Binding-site contacts:
Ligand atom CG contacts residue TYR71 of chain 1.B at 3.8 Å (hydrophobic).
Ligand atom OD2 contacts residue ARG68 of chain 1.B at 2.4 Å (salt-bridge).
Ligand atom O contacts residue THR69 of chain 1.B at 3.0 Å.
Ligand atom CG1 contacts residue GLN24 of chain 1.B at 3.0 Å.
Ligand atom CD1 contacts residue LEU60 of chain 1.B at 3.6 Å (hydrophobic).
Ligand atom CB contacts residue THR69 of chain 1.B at 3.8 Å.
Ligand atom CD contacts residue TYR71 of chain 1.B at 3.4 Å (hydrophobic).
Ligand atom CD contacts residue TYR71 of chain 1.B at 3.8 Å (hydrophobic).
Ligand atom CB contacts residue ARG68 of chain 1.B at 4.0 Å.
Ligand atom CZ contacts residue LEU26 of chain 1.B at 3.9 Å (hydrophobic).
Ligand atom OE1 contacts residue GLN24 of chain 1.B at 3.1 Å (h-bond).
Ligand atom C contacts residue THR69 of chain 1.B at 3.7 Å.
Ligand atom CG contacts residue THR69 of chain 1.B at 3.7 Å.
Ligand atom N contacts residue THR69 of chain 1.B at 3.0 Å (h-bond).
Ligand atom OE2 contacts residue TYR71 of chain 1.B at 3.5 Å.
Ligand atom CA contacts residue THR69 of chain 1.B at 4.0 Å.
Ligand atom N contacts residue GLN24 of chain 1.B at 3.7 Å.
Ligand atom O contacts residue GLN24 of chain 1.B at 4.0 Å.
Ligand atom CA contacts residue THR69 of chain 1.B at 3.4 Å.
Ligand atom O contacts residue TYR71 of chain 1.B at 4.0 Å.
Ligand atom CE2 contacts residue LEU26 of chain 1.B at 4.0 Å (hydrophobic).
Ligand atom CB contacts residue THR69 of chain 1.B at 3.8 Å.
Ligand atom OE1 contacts residue ARG70 of chain 1.B at 3.0 Å.
Ligand atom CD1 contacts residue GLN24 of chain 1.B at 3.5 Å.
Ligand atom CD contacts residue ARG70 of chain 1.B at 4.0 Å.
Ligand atom CD1 contacts residue PHE19 of chain 1.B at 3.8 Å (hydrophobic).
Ligand atom CD2 contacts residue THR69 of chain 1.B at 3.9 Å.
Ligand atom CD2 contacts residue PHE19 of chain 1.B at 3.6 Å (hydrophobic).
Ligand atom CG contacts residue PHE19 of chain 1.B at 4.0 Å (hydrophobic).
Ligand atom CG2 contacts residue ILE78 of chain 1.B at 3.8 Å (hydrophobic).
Ligand atom CB contacts residue TYR71 of chain 1.B at 3.8 Å (hydrophobic).
Ligand atom CG contacts residue ARG68 of chain 1.B at 3.5 Å.
Ligand atom OE1 contacts residue TYR71 of chain 1.B at 3.5 Å (h-bond).
Ligand atom CG2 contacts residue ARG62 of chain 1.B at 3.9 Å.
Ligand atom CG contacts residue TYR71 of chain 1.B at 3.7 Å (hydrophobic).
Ligand atom CB contacts residue ARG70 of chain 1.B at 3.8 Å.
Ligand atom OD2 contacts residue THR69 of chain 1.B at 3.1 Å.
Ligand atom C contacts residue THR69 of chain 1.B at 3.9 Å.
Ligand atom CB contacts residue ILE78 of chain 1.B at 3.9 Å (hydrophobic).
Ligand atom N contacts residue GLN24 of chain 1.B at 3.9 Å.

Sequence of chain 1.B:
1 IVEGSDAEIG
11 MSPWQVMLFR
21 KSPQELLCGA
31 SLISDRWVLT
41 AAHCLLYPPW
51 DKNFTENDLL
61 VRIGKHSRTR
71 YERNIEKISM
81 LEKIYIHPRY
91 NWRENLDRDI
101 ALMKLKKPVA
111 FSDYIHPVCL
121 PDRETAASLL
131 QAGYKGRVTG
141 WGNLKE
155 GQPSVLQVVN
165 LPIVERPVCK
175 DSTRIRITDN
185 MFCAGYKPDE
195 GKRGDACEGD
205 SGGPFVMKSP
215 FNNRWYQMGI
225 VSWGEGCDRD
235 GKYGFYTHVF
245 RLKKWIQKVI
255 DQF

The small molecule below binds the protein below.
Small molecule (SMILES): CC[C@H](C)[C@H](NC(=O)[C@H](CCC(=O)O)NC(=O)[C@H](CCC(=O)O)NC(=O)[C@H](Cc1ccccc1)NC(=O)[C@H](CC(=O)O)NC(=O)CN)C(=O)N1CCC[C@H]1C=O